Sequence of chain 1.A:
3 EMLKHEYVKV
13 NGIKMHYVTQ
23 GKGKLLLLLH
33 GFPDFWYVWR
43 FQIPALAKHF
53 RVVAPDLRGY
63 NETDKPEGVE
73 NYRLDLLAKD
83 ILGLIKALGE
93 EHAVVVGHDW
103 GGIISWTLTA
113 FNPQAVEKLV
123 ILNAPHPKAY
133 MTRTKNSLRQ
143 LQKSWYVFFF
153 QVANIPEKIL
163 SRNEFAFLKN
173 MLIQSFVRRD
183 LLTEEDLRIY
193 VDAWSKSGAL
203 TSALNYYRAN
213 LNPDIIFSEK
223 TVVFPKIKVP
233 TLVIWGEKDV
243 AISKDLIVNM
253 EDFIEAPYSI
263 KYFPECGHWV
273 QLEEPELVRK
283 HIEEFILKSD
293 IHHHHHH

A protein and the small-molecule ligand that binds it are described below.
Small molecule (SMILES): C=C(C)[C@@H]1CC[C@](C)(O)[C@@H](Cl)C1

Binding-site contacts:
Ligand atom O11 contacts residue TYR209 of chain 1.A at 4.2 Å.
Ligand atom C9 contacts residue PHE152 of chain 1.A at 4.2 Å (hydrophobic).
Ligand atom C5 contacts residue SER177 of chain 1.A at 4.0 Å.
Ligand atom C5 contacts residue PRO35 of chain 1.A at 3.8 Å (hydrophobic).
Ligand atom C8 contacts residue MET173 of chain 1.A at 3.8 Å (hydrophobic).
Ligand atom C4 contacts residue TRP271 of chain 1.A at 4.3 Å (hydrophobic).
Ligand atom C8 contacts residue LEU170 of chain 1.A at 3.6 Å (hydrophobic).
Ligand atom C10 contacts residue ASP101 of chain 1.A at 3.6 Å.
Ligand atom C10 contacts residue PHE34 of chain 1.A at 4.1 Å (hydrophobic).
Ligand atom C5 contacts residue TRP271 of chain 1.A at 3.7 Å (hydrophobic).
Ligand atom C5 contacts residue PHE34 of chain 1.A at 4.0 Å (hydrophobic).
Ligand atom C1 contacts residue SER177 of chain 1.A at 4.0 Å.
Ligand atom C7 contacts residue PHE152 of chain 1.A at 4.4 Å (hydrophobic).
Ligand atom CL1 contacts residue ALA243 of chain 1.A at 3.7 Å.
Ligand atom C9 contacts residue TRP147 of chain 1.A at 3.8 Å (hydrophobic).
Ligand atom C1 contacts residue MET173 of chain 1.A at 4.4 Å (hydrophobic).
Ligand atom C10 contacts residue TRP271 of chain 1.A at 3.6 Å (hydrophobic).
Ligand atom C6 contacts residue SER177 of chain 1.A at 4.2 Å.
Ligand atom C6 contacts residue PHE34 of chain 1.A at 4.2 Å (hydrophobic).
Ligand atom CL1 contacts residue TYR148 of chain 1.A at 3.9 Å.
Ligand atom C6 contacts residue PRO35 of chain 1.A at 3.9 Å (hydrophobic).
Ligand atom O11 contacts residue ASP101 of chain 1.A at 3.9 Å.
Ligand atom O11 contacts residue PRO35 of chain 1.A at 4.2 Å.
Ligand atom C6 contacts residue LEU174 of chain 1.A at 4.3 Å (hydrophobic).
Ligand atom C2 contacts residue TYR148 of chain 1.A at 3.6 Å (hydrophobic).
Ligand atom C8 contacts residue PHE152 of chain 1.A at 4.2 Å (hydrophobic).
Ligand atom O11 contacts residue PHE34 of chain 1.A at 2.9 Å (h-bond).
Ligand atom C7 contacts residue PHE34 of chain 1.A at 4.3 Å (hydrophobic).
Ligand atom C9 contacts residue TYR148 of chain 1.A at 3.6 Å (hydrophobic).
Ligand atom CL1 contacts residue SER177 of chain 1.A at 3.6 Å.
Ligand atom C9 contacts residue MET173 of chain 1.A at 3.8 Å (hydrophobic).
Ligand atom C7 contacts residue MET173 of chain 1.A at 3.9 Å (hydrophobic).
Ligand atom C2 contacts residue PHE34 of chain 1.A at 4.4 Å (hydrophobic).
Ligand atom C4 contacts residue ASP101 of chain 1.A at 4.5 Å.
Ligand atom C10 contacts residue HIS270 of chain 1.A at 3.4 Å.
Ligand atom CL1 contacts residue VAL242 of chain 1.A at 4.1 Å.
Ligand atom C4 contacts residue PHE34 of chain 1.A at 3.8 Å (hydrophobic).
Ligand atom C5 contacts residue LEU174 of chain 1.A at 4.0 Å (hydrophobic).
Ligand atom C3 contacts residue TYR148 of chain 1.A at 3.6 Å (hydrophobic).
Ligand atom C8 contacts residue PHE34 of chain 1.A at 3.8 Å (hydrophobic).